Binding-site contacts:
Ligand atom N1' contacts residue LEU43 of chain 1.A at 4.2 Å.
Ligand atom C3 contacts residue ARG48 of chain 1.A at 4.3 Å.
Ligand atom C4 contacts residue LEU43 of chain 1.A at 3.4 Å (hydrophobic).
Ligand atom C5 contacts residue LEU43 of chain 1.A at 3.7 Å (hydrophobic).
Ligand atom C1' contacts residue ARG48 of chain 1.A at 4.0 Å.
Ligand atom C5 contacts residue MET74 of chain 1.A at 4.0 Å (hydrophobic).
Ligand atom C5 contacts residue ARG48 of chain 1.A at 3.7 Å.
Ligand atom C1 contacts residue LEU43 of chain 1.A at 4.1 Å (hydrophobic).
Ligand atom N3 contacts residue PHE46 of chain 1.A at 3.0 Å (h-bond).
Ligand atom C3 contacts residue LEU43 of chain 1.A at 3.5 Å (hydrophobic).
Ligand atom C2 contacts residue LEU43 of chain 1.A at 3.8 Å (hydrophobic).
Ligand atom C4 contacts residue VAL63 of chain 1.A at 4.3 Å (hydrophobic).
Ligand atom N3 contacts residue LEU43 of chain 1.A at 3.2 Å (h-bond).
Ligand atom C2 contacts residue ARG48 of chain 1.A at 4.4 Å.
Ligand atom C1 contacts residue ARG48 of chain 1.A at 4.2 Å.
Ligand atom C6 contacts residue ARG48 of chain 1.A at 3.8 Å.
Ligand atom C1' contacts residue ILE338 of chain 1.A at 3.3 Å (hydrophobic).
Ligand atom C6 contacts residue ILE76 of chain 1.A at 4.2 Å (hydrophobic).
Ligand atom O1' contacts residue ARG48 of chain 1.A at 2.9 Å (salt-bridge).
Ligand atom N1' contacts residue ILE338 of chain 1.A at 2.7 Å (h-bond).
Ligand atom C4 contacts residue ASP47 of chain 1.A at 4.2 Å.
Ligand atom C3 contacts residue PHE46 of chain 1.A at 3.8 Å (hydrophobic).
Ligand atom C4 contacts residue PHE46 of chain 1.A at 3.9 Å (hydrophobic).
Ligand atom C6 contacts residue LEU43 of chain 1.A at 4.0 Å (hydrophobic).
Ligand atom C4 contacts residue ARG48 of chain 1.A at 3.9 Å.
Ligand atom C5 contacts residue VAL63 of chain 1.A at 3.8 Å (hydrophobic).
Ligand atom O1' contacts residue ILE338 of chain 1.A at 2.8 Å.

The small molecule below binds the protein below.
Small molecule (SMILES): NC(=O)c1cccc(N)c1

Sequence of chain 1.A:
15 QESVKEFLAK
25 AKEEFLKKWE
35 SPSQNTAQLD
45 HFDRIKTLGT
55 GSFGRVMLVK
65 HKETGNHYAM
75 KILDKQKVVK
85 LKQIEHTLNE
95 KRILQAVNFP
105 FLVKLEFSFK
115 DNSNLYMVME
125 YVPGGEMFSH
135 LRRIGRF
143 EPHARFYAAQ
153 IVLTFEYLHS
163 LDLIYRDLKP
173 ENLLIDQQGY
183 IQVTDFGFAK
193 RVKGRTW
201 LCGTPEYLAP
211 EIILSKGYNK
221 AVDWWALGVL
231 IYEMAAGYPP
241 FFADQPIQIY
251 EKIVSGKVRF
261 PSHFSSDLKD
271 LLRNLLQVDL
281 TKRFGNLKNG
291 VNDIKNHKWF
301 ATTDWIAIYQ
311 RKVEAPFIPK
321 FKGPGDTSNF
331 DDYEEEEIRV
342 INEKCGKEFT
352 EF